Binding-site contacts:
Ligand atom C7 contacts residue ASN240 of chain 2.F at 3.2 Å.
Ligand atom C1 contacts residue ASN240 of chain 2.F at 1.5 Å.
Ligand atom O7 contacts residue GLY239 of chain 2.F at 3.6 Å.
Ligand atom N2 contacts residue ASN240 of chain 2.F at 2.8 Å (h-bond).
Ligand atom C4 contacts residue ASN240 of chain 2.F at 4.3 Å.
Ligand atom C8 contacts residue ASN240 of chain 2.F at 3.9 Å.
Ligand atom O5 contacts residue ASN240 of chain 2.F at 2.4 Å (h-bond).
Ligand atom C5 contacts residue ASN240 of chain 2.F at 3.7 Å.
Ligand atom C2 contacts residue ASN240 of chain 2.F at 2.5 Å.
Ligand atom O7 contacts residue ASN240 of chain 2.F at 3.0 Å (h-bond).
Ligand atom C3 contacts residue ASN240 of chain 2.F at 3.7 Å.

Sequence of chain 2.F:
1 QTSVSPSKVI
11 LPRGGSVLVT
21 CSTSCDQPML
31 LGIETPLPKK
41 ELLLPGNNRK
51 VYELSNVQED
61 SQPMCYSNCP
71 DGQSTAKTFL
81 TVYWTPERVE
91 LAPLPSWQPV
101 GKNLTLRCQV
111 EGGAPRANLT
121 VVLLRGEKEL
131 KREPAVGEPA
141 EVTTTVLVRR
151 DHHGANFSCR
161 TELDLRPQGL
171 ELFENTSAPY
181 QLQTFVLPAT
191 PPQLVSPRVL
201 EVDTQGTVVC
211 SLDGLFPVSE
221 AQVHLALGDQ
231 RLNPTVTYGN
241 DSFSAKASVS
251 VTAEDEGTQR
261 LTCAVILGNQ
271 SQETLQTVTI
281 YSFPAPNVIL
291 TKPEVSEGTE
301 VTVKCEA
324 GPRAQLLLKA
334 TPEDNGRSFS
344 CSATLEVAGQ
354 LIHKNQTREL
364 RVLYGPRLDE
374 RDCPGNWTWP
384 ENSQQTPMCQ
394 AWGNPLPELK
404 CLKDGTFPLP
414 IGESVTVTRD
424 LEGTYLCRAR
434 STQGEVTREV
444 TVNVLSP

The small molecule below binds the protein below.
Small molecule (SMILES): CC(=O)N[C@@H]1[C@@H](O)[C@H](O)[C@@H](CO)O[C@H]1O